Sequence of chain 1.C:
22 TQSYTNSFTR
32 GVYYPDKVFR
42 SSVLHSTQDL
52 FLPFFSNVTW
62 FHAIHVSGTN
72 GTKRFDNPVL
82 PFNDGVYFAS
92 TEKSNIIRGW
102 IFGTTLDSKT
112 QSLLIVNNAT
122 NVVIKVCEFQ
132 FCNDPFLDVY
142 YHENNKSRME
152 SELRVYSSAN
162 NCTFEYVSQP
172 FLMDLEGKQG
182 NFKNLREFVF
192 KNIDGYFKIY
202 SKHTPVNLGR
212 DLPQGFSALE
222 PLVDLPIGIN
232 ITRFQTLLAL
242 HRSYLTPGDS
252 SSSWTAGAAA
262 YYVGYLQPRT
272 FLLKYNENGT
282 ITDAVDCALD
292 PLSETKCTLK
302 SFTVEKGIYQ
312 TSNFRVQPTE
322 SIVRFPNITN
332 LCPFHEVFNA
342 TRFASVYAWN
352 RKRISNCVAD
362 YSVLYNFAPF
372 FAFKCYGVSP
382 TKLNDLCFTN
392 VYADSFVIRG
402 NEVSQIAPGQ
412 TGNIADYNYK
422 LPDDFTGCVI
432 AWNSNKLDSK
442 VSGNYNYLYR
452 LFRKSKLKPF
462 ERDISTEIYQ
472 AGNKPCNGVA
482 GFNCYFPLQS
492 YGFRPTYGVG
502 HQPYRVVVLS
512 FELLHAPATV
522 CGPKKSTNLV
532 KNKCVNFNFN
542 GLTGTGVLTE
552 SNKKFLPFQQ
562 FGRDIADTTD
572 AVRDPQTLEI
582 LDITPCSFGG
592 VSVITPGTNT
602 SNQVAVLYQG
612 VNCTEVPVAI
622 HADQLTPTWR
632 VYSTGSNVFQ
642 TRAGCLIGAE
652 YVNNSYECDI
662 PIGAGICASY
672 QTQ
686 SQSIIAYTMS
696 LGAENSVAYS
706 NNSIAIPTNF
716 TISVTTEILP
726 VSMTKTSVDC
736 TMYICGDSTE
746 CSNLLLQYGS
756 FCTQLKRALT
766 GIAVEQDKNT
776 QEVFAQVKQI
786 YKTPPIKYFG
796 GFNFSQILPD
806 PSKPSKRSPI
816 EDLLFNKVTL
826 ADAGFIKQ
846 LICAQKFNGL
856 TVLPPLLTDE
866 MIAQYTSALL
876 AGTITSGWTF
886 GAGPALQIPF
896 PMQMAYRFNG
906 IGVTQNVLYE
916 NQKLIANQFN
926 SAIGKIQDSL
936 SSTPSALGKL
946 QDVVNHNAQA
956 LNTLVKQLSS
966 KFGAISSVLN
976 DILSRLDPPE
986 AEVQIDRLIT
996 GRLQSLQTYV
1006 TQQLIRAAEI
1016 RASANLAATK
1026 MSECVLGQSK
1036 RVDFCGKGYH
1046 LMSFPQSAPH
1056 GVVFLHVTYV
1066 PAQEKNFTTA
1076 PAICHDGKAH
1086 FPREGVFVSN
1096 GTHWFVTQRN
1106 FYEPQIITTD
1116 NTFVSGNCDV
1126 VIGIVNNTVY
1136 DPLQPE

Binding-site contacts:
Ligand atom C4 contacts residue ASN714 of chain 1.C at 4.2 Å.
Ligand atom C7 contacts residue GLN1068 of chain 1.C at 4.5 Å.
Ligand atom O6 contacts residue LEU919 of chain 1.C at 4.3 Å.
Ligand atom C2 contacts residue ASN714 of chain 1.C at 2.4 Å.
Ligand atom C7 contacts residue ASN714 of chain 1.C at 3.5 Å.
Ligand atom O4 contacts residue LEU919 of chain 1.C at 4.3 Å.
Ligand atom C1 contacts residue GLN1068 of chain 1.C at 4.4 Å.
Ligand atom C1 contacts residue ASN714 of chain 1.C at 1.4 Å.
Ligand atom C3 contacts residue LEU919 of chain 1.C at 4.4 Å (hydrophobic).
Ligand atom N2 contacts residue ASN714 of chain 1.C at 2.9 Å (h-bond).
Ligand atom C3 contacts residue ASN714 of chain 1.C at 3.8 Å.
Ligand atom C5 contacts residue LEU919 of chain 1.C at 4.4 Å (hydrophobic).
Ligand atom O5 contacts residue ASN714 of chain 1.C at 2.4 Å (h-bond).
Ligand atom O7 contacts residue ASN714 of chain 1.C at 3.8 Å.
Ligand atom C5 contacts residue ASN714 of chain 1.C at 3.7 Å.
Ligand atom O7 contacts residue GLN1068 of chain 1.C at 3.9 Å.

This protein binds this small molecule.
Small molecule (SMILES): CC(=O)N[C@H]1[C@H](O[C@H]2[C@H](O)[C@@H](NC(C)=O)CO[C@@H]2CO)O[C@H](CO)[C@@H](O)[C@@H]1O